A protein and the small-molecule ligand that binds it are described below.
Small molecule (SMILES): O=c1c(O)c(-c2ccc(O)c(O)c2)oc2cc(O)c(O)c(O)c12

Binding-site contacts:
Ligand atom C9 contacts residue ILE32 of chain 1.A at 3.9 Å (hydrophobic).
Ligand atom O20 contacts residue GLU109 of chain 1.A at 2.9 Å (salt-bridge).
Ligand atom O22 contacts residue ASN114 of chain 1.A at 3.5 Å (h-bond).
Ligand atom C4 contacts residue MET108 of chain 1.A at 3.9 Å (hydrophobic).
Ligand atom C5 contacts residue MET108 of chain 1.A at 3.7 Å (hydrophobic).
Ligand atom O21 contacts residue MET111 of chain 1.A at 2.7 Å (h-bond).
Ligand atom O20 contacts residue ALA53 of chain 1.A at 3.7 Å.
Ligand atom C2 contacts residue VAL40 of chain 1.A at 4.0 Å (hydrophobic).
Ligand atom O21 contacts residue LEU110 of chain 1.A at 3.5 Å.
Ligand atom C1 contacts residue VAL40 of chain 1.A at 3.7 Å (hydrophobic).
Ligand atom C10 contacts residue VAL158 of chain 1.A at 3.8 Å (hydrophobic).
Ligand atom O19 contacts residue MET108 of chain 1.A at 3.7 Å.
Ligand atom O20 contacts residue ILE86 of chain 1.A at 3.8 Å.
Ligand atom O23 contacts residue ALA113 of chain 1.A at 3.4 Å.
Ligand atom C2 contacts residue ASP169 of chain 1.A at 3.5 Å.
Ligand atom C10 contacts residue ILE32 of chain 1.A at 4.0 Å (hydrophobic).
Ligand atom O17 contacts residue ASP169 of chain 1.A at 3.7 Å.
Ligand atom C3 contacts residue LYS55 of chain 1.A at 3.9 Å.
Ligand atom O19 contacts residue ALA53 of chain 1.A at 3.7 Å.
Ligand atom C12 contacts residue LEU168 of chain 1.A at 3.5 Å (hydrophobic).
Ligand atom O18 contacts residue GLU73 of chain 1.A at 3.2 Å (salt-bridge).
Ligand atom C14 contacts residue VAL158 of chain 1.A at 4.0 Å (hydrophobic).
Ligand atom O20 contacts residue LEU110 of chain 1.A at 3.8 Å.
Ligand atom C7 contacts residue LEU168 of chain 1.A at 3.4 Å (hydrophobic).
Ligand atom O19 contacts residue LEU168 of chain 1.A at 3.7 Å.
Ligand atom O18 contacts residue LYS55 of chain 1.A at 2.8 Å (salt-bridge).
Ligand atom C13 contacts residue VAL158 of chain 1.A at 3.8 Å (hydrophobic).
Ligand atom C11 contacts residue ALA53 of chain 1.A at 4.0 Å (hydrophobic).
Ligand atom O19 contacts residue ILE86 of chain 1.A at 3.8 Å.
Ligand atom O17 contacts residue MET108 of chain 1.A at 3.3 Å (h-bond).
Ligand atom C6 contacts residue LEU168 of chain 1.A at 3.5 Å (hydrophobic).
Ligand atom O8 contacts residue LEU168 of chain 1.A at 3.9 Å.
Ligand atom C3 contacts residue ASP169 of chain 1.A at 3.4 Å.
Ligand atom C5 contacts residue LEU168 of chain 1.A at 3.4 Å (hydrophobic).
Ligand atom O18 contacts residue ASP169 of chain 1.A at 2.7 Å (salt-bridge).
Ligand atom O20 contacts residue MET111 of chain 1.A at 3.5 Å (h-bond).
Ligand atom O19 contacts residue GLU109 of chain 1.A at 3.9 Å.
Ligand atom O17 contacts residue GLU73 of chain 1.A at 3.5 Å (salt-bridge).
Ligand atom O23 contacts residue ASP112 of chain 1.A at 3.6 Å.
Ligand atom O23 contacts residue MET111 of chain 1.A at 3.5 Å (h-bond).

Sequence of chain 1.A:
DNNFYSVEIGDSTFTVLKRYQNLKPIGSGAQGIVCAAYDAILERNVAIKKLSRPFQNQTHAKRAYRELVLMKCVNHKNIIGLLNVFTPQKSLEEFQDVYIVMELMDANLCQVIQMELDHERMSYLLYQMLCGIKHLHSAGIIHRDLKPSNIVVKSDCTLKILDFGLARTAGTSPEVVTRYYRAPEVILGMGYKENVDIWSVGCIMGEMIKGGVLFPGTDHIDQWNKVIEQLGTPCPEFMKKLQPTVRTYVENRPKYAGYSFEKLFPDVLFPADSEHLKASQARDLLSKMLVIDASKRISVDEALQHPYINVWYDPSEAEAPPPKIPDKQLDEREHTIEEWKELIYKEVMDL